This small molecule binds to this protein.
Small molecule (SMILES): O=C(O)c1c[n+]2c([nH]1)[C@H](O)[C@@H](O)[C@H](O)[C@H]2CO

Sequence of chain 1.A:
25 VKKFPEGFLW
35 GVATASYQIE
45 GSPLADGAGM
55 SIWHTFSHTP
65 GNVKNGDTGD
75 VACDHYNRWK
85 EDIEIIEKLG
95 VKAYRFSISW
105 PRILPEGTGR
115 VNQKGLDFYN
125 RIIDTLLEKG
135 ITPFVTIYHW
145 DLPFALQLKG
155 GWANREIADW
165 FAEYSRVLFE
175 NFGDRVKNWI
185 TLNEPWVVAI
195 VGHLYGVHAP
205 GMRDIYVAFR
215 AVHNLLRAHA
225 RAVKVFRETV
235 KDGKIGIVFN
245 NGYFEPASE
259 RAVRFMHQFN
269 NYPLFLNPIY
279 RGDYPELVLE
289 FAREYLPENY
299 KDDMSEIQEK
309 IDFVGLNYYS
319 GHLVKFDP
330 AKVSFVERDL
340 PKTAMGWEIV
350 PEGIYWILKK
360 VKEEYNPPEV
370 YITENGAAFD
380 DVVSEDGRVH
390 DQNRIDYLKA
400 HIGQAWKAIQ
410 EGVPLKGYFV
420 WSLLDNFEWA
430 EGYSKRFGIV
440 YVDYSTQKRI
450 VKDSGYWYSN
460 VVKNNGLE

Binding-site contacts:
Ligand atom O4 contacts residue TRP428 of chain 1.A at 3.3 Å (h-bond).
Ligand atom C6 contacts residue GLU427 of chain 1.A at 3.1 Å.
Ligand atom O2 contacts residue HIS143 of chain 1.A at 3.5 Å (h-bond).
Ligand atom O3 contacts residue GLN42 of chain 1.A at 2.7 Å (h-bond).
Ligand atom O8 contacts residue TYR317 of chain 1.A at 3.6 Å.
Ligand atom C3 contacts residue TRP420 of chain 1.A at 3.7 Å (hydrophobic).
Ligand atom C4 contacts residue GLU427 of chain 1.A at 3.4 Å.
Ligand atom O2 contacts residue GLU188 of chain 1.A at 3.3 Å (salt-bridge).
Ligand atom C1 contacts residue GLU373 of chain 1.A at 3.4 Å.
Ligand atom N10 contacts residue TYR317 of chain 1.A at 3.6 Å.
Ligand atom C80 contacts residue TYR317 of chain 1.A at 3.3 Å (hydrophobic).
Ligand atom O3 contacts residue HIS143 of chain 1.A at 2.8 Å (h-bond).
Ligand atom O4 contacts residue GLN42 of chain 1.A at 2.7 Å (h-bond).
Ligand atom O6 contacts residue TRP346 of chain 1.A at 3.6 Å.
Ligand atom C6 contacts residue PHE436 of chain 1.A at 3.5 Å (hydrophobic).
Ligand atom N10 contacts residue GLU373 of chain 1.A at 3.5 Å (salt-bridge).
Ligand atom C7 contacts residue GLU188 of chain 1.A at 3.3 Å.
Ligand atom O2 contacts residue GLU373 of chain 1.A at 2.7 Å (salt-bridge).
Ligand atom C5 contacts residue TYR317 of chain 1.A at 3.6 Å (hydrophobic).
Ligand atom O6 contacts residue PHE436 of chain 1.A at 3.6 Å.
Ligand atom O3 contacts residue TRP428 of chain 1.A at 2.8 Å (h-bond).
Ligand atom O4 contacts residue GLU427 of chain 1.A at 2.4 Å (salt-bridge).
Ligand atom C3 contacts residue GLN42 of chain 1.A at 3.7 Å.
Ligand atom C7 contacts residue TYR317 of chain 1.A at 3.5 Å (hydrophobic).
Ligand atom N1 contacts residue GLU188 of chain 1.A at 2.6 Å (salt-bridge).
Ligand atom C6 contacts residue TRP420 of chain 1.A at 3.5 Å (hydrophobic).
Ligand atom C3 contacts residue TRP428 of chain 1.A at 3.5 Å (hydrophobic).
Ligand atom C8 contacts residue TYR317 of chain 1.A at 3.6 Å (hydrophobic).
Ligand atom C8 contacts residue GLU188 of chain 1.A at 3.6 Å.
Ligand atom O4 contacts residue TRP420 of chain 1.A at 3.2 Å.
Ligand atom O8 contacts residue TRP346 of chain 1.A at 3.6 Å.
Ligand atom C5 contacts residue TRP420 of chain 1.A at 3.5 Å (hydrophobic).
Ligand atom O9 contacts residue ASN244 of chain 1.A at 3.2 Å.
Ligand atom O6 contacts residue GLU427 of chain 1.A at 2.4 Å (salt-bridge).
Ligand atom C2 contacts residue GLU188 of chain 1.A at 3.7 Å.
Ligand atom C2 contacts residue GLU373 of chain 1.A at 3.5 Å.
Ligand atom C1 contacts residue GLU188 of chain 1.A at 3.4 Å.
Ligand atom O2 contacts residue ASN187 of chain 1.A at 3.0 Å (h-bond).
Ligand atom O9 contacts residue GLU188 of chain 1.A at 3.0 Å (salt-bridge).
Ligand atom C4 contacts residue TRP428 of chain 1.A at 3.5 Å (hydrophobic).